Sequence of chain 1.B:
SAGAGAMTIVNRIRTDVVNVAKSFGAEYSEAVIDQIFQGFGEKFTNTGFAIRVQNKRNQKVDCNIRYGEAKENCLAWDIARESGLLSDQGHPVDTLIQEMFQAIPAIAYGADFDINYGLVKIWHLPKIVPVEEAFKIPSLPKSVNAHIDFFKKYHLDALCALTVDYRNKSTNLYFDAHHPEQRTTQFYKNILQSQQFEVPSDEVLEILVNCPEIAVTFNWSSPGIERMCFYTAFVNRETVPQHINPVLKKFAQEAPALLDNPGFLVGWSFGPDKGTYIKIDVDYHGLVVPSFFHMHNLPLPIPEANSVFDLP

Binding-site contacts:
Ligand atom C4 contacts residue TYR175 of chain 1.B at 4.1 Å (hydrophobic).
Ligand atom O1A contacts residue ARG53 of chain 1.B at 3.0 Å (salt-bridge).
Ligand atom C2 contacts residue ARG53 of chain 1.B at 4.1 Å.
Ligand atom O1A contacts residue ARG67 of chain 1.B at 2.9 Å (salt-bridge).
Ligand atom C3 contacts residue IMD1 of chain 1.G at 3.6 Å.
Ligand atom O3A contacts residue ASN173 of chain 1.B at 3.5 Å (h-bond).
Ligand atom O1 contacts residue TYR232 of chain 1.B at 3.4 Å (h-bond).
Ligand atom O3A contacts residue LYS122 of chain 1.B at 3.1 Å (salt-bridge).
Ligand atom PB contacts residue LYS282 of chain 1.B at 3.5 Å.
Ligand atom PA contacts residue TYR175 of chain 1.B at 3.7 Å.
Ligand atom PA contacts residue ARG53 of chain 1.B at 3.6 Å.
Ligand atom O3B contacts residue LYS282 of chain 1.B at 2.6 Å (salt-bridge).
Ligand atom O3A contacts residue TYR232 of chain 1.B at 3.7 Å.
Ligand atom PA contacts residue LYS122 of chain 1.B at 3.4 Å.
Ligand atom O3A contacts residue LYS282 of chain 1.B at 4.1 Å.
Ligand atom O1 contacts residue LYS122 of chain 1.B at 4.0 Å.
Ligand atom PB contacts residue ARG228 of chain 1.B at 3.9 Å.
Ligand atom O1B contacts residue LYS122 of chain 1.B at 2.6 Å (salt-bridge).
Ligand atom C4 contacts residue GLU214 of chain 1.B at 3.1 Å.
Ligand atom C1 contacts residue IMD1 of chain 1.G at 3.4 Å.
Ligand atom O1 contacts residue TYR175 of chain 1.B at 2.6 Å (h-bond).
Ligand atom O1A contacts residue LYS122 of chain 1.B at 2.8 Å (salt-bridge).
Ligand atom C1 contacts residue TYR175 of chain 1.B at 3.3 Å (hydrophobic).
Ligand atom O2B contacts residue LYS282 of chain 1.B at 3.5 Å (salt-bridge).
Ligand atom PB contacts residue ASN173 of chain 1.B at 3.7 Å.
Ligand atom C2 contacts residue ARG67 of chain 1.B at 3.8 Å.
Ligand atom O2A contacts residue ARG53 of chain 1.B at 2.9 Å (salt-bridge).
Ligand atom O3B contacts residue ARG53 of chain 1.B at 3.2 Å (salt-bridge).
Ligand atom O2A contacts residue LYS282 of chain 1.B at 3.5 Å (salt-bridge).
Ligand atom PB contacts residue LYS122 of chain 1.B at 3.5 Å.
Ligand atom O2A contacts residue TYR232 of chain 1.B at 2.4 Å (h-bond).
Ligand atom O2B contacts residue ARG228 of chain 1.B at 2.8 Å (salt-bridge).
Ligand atom C4 contacts residue IMD1 of chain 1.G at 3.3 Å.
Ligand atom C5 contacts residue LEU266 of chain 1.B at 3.8 Å (hydrophobic).
Ligand atom PA contacts residue TYR232 of chain 1.B at 3.3 Å.
Ligand atom C4 contacts residue TYR232 of chain 1.B at 4.0 Å (hydrophobic).
Ligand atom O3A contacts residue TYR175 of chain 1.B at 3.2 Å (h-bond).
Ligand atom C3 contacts residue TYR232 of chain 1.B at 4.2 Å (hydrophobic).
Ligand atom O2B contacts residue ASN173 of chain 1.B at 2.9 Å (h-bond).
Ligand atom C2 contacts residue IMD1 of chain 1.G at 3.6 Å.

This protein binds this small molecule.
Small molecule (SMILES): CC(C)=CCO[P](=O)(O)OP(=O)(O)O